Sequence of chain 1.A:
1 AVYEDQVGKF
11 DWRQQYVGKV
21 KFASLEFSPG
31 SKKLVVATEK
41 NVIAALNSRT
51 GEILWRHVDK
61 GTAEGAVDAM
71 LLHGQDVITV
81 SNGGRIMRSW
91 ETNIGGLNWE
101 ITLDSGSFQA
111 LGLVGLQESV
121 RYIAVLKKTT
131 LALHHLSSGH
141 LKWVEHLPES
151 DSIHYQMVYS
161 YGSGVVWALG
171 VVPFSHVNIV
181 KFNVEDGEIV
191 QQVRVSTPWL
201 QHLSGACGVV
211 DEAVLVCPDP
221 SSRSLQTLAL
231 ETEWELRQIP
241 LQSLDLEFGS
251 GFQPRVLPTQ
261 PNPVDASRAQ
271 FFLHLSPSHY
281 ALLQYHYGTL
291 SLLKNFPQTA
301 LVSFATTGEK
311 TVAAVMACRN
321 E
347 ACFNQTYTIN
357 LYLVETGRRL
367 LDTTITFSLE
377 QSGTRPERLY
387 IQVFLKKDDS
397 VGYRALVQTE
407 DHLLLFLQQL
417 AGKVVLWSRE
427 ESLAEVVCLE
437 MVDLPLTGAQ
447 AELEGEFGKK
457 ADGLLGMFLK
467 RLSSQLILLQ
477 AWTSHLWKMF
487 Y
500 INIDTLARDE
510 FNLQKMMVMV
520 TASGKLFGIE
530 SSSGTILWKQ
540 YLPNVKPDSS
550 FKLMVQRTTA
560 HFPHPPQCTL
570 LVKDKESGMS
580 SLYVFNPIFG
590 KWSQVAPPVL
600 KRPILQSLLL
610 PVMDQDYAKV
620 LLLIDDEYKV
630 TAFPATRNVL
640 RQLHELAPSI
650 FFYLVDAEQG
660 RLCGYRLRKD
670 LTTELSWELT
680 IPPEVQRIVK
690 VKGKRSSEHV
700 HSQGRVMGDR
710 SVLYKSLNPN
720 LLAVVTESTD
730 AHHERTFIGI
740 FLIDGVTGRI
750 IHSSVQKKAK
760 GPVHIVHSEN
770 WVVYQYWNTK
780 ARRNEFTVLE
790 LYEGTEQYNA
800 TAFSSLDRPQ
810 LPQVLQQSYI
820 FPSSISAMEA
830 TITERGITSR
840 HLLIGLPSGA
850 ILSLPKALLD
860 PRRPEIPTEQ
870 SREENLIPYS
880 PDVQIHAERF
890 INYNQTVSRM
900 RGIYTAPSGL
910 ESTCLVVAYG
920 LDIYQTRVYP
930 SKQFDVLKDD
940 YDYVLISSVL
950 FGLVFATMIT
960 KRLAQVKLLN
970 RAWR

The protein below binds the small molecule below.
Small molecule (SMILES): CC(=O)N[C@@H]1[C@@H](O)[C@H](O)[C@@H](CO)O[C@H]1O

Binding-site contacts:
Ligand atom C7 contacts residue ASN350 of chain 1.A at 4.0 Å.
Ligand atom N2 contacts residue ASN350 of chain 1.A at 2.9 Å (h-bond).
Ligand atom C7 contacts residue SER374 of chain 1.A at 4.5 Å.
Ligand atom C3 contacts residue ASN350 of chain 1.A at 3.8 Å.
Ligand atom C4 contacts residue ASN350 of chain 1.A at 4.3 Å.
Ligand atom C2 contacts residue ASN350 of chain 1.A at 2.5 Å.
Ligand atom C8 contacts residue SER374 of chain 1.A at 3.4 Å.
Ligand atom O6 contacts residue PHE349 of chain 1.A at 4.3 Å.
Ligand atom O5 contacts residue ASN350 of chain 1.A at 2.4 Å (h-bond).
Ligand atom C5 contacts residue ASN350 of chain 1.A at 3.7 Å.
Ligand atom C1 contacts residue ASN350 of chain 1.A at 1.4 Å.